The small molecule below binds the protein below.
Small molecule (SMILES): CC(=O)N[C@H]1[C@H](O[C@H]2[C@H](O)[C@@H](NC(C)=O)CO[C@@H]2CO)O[C@H](CO)[C@@H](O)[C@@H]1O

Sequence of chain 1.C:
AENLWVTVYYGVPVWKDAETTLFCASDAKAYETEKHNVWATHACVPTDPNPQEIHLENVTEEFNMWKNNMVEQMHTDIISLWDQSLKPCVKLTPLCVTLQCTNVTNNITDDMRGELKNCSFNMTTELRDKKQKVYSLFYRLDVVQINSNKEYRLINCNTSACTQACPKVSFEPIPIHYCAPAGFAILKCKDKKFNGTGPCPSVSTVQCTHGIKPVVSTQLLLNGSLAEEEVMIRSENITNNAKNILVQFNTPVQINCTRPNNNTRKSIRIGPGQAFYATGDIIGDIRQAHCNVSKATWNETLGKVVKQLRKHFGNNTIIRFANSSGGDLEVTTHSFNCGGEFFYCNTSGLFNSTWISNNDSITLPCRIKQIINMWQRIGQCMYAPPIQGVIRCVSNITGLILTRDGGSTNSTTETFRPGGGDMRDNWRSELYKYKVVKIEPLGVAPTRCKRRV

Binding-site contacts:
Ligand atom C3 contacts residue ASN122 of chain 1.C at 3.8 Å.
Ligand atom C8 contacts residue GLN100 of chain 1.C at 3.7 Å.
Ligand atom O5 contacts residue LYS131 of chain 1.C at 2.5 Å (salt-bridge).
Ligand atom O6 contacts residue LYS131 of chain 1.C at 4.2 Å.
Ligand atom C1 contacts residue ASN122 of chain 1.C at 1.4 Å.
Ligand atom C2 contacts residue LYS133 of chain 1.C at 4.0 Å.
Ligand atom C5 contacts residue LYS131 of chain 1.C at 3.4 Å.
Ligand atom C7 contacts residue ASN122 of chain 1.C at 3.5 Å.
Ligand atom C1 contacts residue LYS133 of chain 1.C at 3.3 Å.
Ligand atom C2 contacts residue ASN122 of chain 1.C at 2.4 Å.
Ligand atom C8 contacts residue PHE121 of chain 1.C at 4.0 Å (hydrophobic).
Ligand atom C5 contacts residue LYS133 of chain 1.C at 3.9 Å.
Ligand atom O7 contacts residue ASN122 of chain 1.C at 3.7 Å.
Ligand atom O7 contacts residue LYS133 of chain 1.C at 2.5 Å (salt-bridge).
Ligand atom O5 contacts residue ASN122 of chain 1.C at 2.4 Å (h-bond).
Ligand atom C3 contacts residue LYS133 of chain 1.C at 4.0 Å.
Ligand atom C7 contacts residue LYS133 of chain 1.C at 3.6 Å.
Ligand atom C5 contacts residue ASN122 of chain 1.C at 3.7 Å.
Ligand atom C8 contacts residue SER120 of chain 1.C at 3.6 Å.
Ligand atom N2 contacts residue LYS133 of chain 1.C at 4.2 Å.
Ligand atom N2 contacts residue ASN122 of chain 1.C at 2.8 Å (h-bond).
Ligand atom C8 contacts residue THR98 of chain 1.C at 4.1 Å.
Ligand atom C6 contacts residue LYS131 of chain 1.C at 3.4 Å.
Ligand atom C1 contacts residue LYS131 of chain 1.C at 3.3 Å.
Ligand atom O5 contacts residue LYS133 of chain 1.C at 4.0 Å.
Ligand atom C4 contacts residue ASN122 of chain 1.C at 4.2 Å.